Binding-site contacts:
Ligand atom C3 contacts residue TYR340 of chain 1.M at 3.1 Å (hydrophobic).
Ligand atom O1B contacts residue ARG223 of chain 1.M at 2.6 Å (salt-bridge).
Ligand atom C91 contacts residue ARG154 of chain 1.M at 3.6 Å.
Ligand atom C7 contacts residue ARG223 of chain 1.M at 4.0 Å.
Ligand atom C2 contacts residue TYR340 of chain 1.M at 3.0 Å (hydrophobic).
Ligand atom C3 contacts residue ARG47 of chain 1.M at 3.3 Å.
Ligand atom C4 contacts residue ASP80 of chain 1.M at 3.4 Å.
Ligand atom N4 contacts residue ASP80 of chain 1.M at 2.7 Å (salt-bridge).
Ligand atom C1 contacts residue ARG223 of chain 1.M at 3.6 Å.
Ligand atom C82 contacts residue ALA176 of chain 1.M at 3.9 Å (hydrophobic).
Ligand atom C11 contacts residue ARG154 of chain 1.M at 3.5 Å.
Ligand atom O1B contacts residue TYR340 of chain 1.M at 3.4 Å (h-bond).
Ligand atom C3 contacts residue ASP80 of chain 1.M at 3.4 Å.
Ligand atom C1 contacts residue TYR340 of chain 1.M at 3.0 Å (hydrophobic).
Ligand atom C6 contacts residue TYR340 of chain 1.M at 3.6 Å (hydrophobic).
Ligand atom C81 contacts residue GLU206 of chain 1.M at 3.2 Å.
Ligand atom C1 contacts residue ARG305 of chain 1.M at 3.5 Å.
Ligand atom C3 contacts residue GLU48 of chain 1.M at 3.3 Å.
Ligand atom C9 contacts residue ARG154 of chain 1.M at 3.6 Å.
Ligand atom C7 contacts residue ASP80 of chain 1.M at 4.0 Å.
Ligand atom C8 contacts residue GLU206 of chain 1.M at 3.2 Å.
Ligand atom C82 contacts residue ASN225 of chain 1.M at 3.6 Å.
Ligand atom O1A contacts residue TYR340 of chain 1.M at 3.0 Å (h-bond).
Ligand atom C10 contacts residue ARG81 of chain 1.M at 3.5 Å.
Ligand atom O1A contacts residue ARG305 of chain 1.M at 2.9 Å (salt-bridge).
Ligand atom N4 contacts residue GLU48 of chain 1.M at 2.3 Å (salt-bridge).
Ligand atom C5 contacts residue ASP80 of chain 1.M at 3.4 Å.
Ligand atom C81 contacts residue ARG223 of chain 1.M at 3.8 Å.
Ligand atom C2 contacts residue ASP80 of chain 1.M at 3.8 Å.
Ligand atom O10 contacts residue ASP80 of chain 1.M at 3.2 Å.
Ligand atom C11 contacts residue TRP108 of chain 1.M at 3.9 Å (hydrophobic).
Ligand atom C91 contacts residue ILE152 of chain 1.M at 3.9 Å (hydrophobic).
Ligand atom C7 contacts residue TYR340 of chain 1.M at 3.5 Å (hydrophobic).
Ligand atom C91 contacts residue ARG81 of chain 1.M at 3.8 Å.
Ligand atom C4 contacts residue GLU48 of chain 1.M at 3.0 Å.
Ligand atom O1B contacts residue ARG305 of chain 1.M at 2.5 Å (salt-bridge).
Ligand atom C9 contacts residue GLU206 of chain 1.M at 3.8 Å.
Ligand atom C4 contacts residue TYR340 of chain 1.M at 3.5 Å (hydrophobic).
Ligand atom O10 contacts residue ARG81 of chain 1.M at 2.6 Å (salt-bridge).
Ligand atom O1A contacts residue ARG47 of chain 1.M at 3.2 Å (salt-bridge).

This small molecule binds to this protein.
Small molecule (SMILES): CCC(CC)O[C@@H]1C=C(C(=O)O)C[C@H](N)[C@H]1NC(C)=O

Sequence of chain 1.M:
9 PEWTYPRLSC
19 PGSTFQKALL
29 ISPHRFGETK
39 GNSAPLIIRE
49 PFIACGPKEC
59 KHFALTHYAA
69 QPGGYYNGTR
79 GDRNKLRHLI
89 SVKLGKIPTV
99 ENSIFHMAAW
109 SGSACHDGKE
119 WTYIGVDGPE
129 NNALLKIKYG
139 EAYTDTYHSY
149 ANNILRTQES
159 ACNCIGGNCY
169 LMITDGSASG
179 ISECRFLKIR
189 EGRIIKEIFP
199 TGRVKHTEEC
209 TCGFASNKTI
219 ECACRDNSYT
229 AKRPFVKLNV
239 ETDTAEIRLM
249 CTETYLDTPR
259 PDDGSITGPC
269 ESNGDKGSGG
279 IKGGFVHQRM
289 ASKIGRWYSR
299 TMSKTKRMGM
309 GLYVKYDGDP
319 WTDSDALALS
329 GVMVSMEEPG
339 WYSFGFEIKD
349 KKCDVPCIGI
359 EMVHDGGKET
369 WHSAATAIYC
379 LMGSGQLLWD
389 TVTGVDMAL